A small-molecule ligand and the protein it binds are described below.
Small molecule (SMILES): CC(=O)N[C@H]1[C@H](O[C@H]2[C@H](O)[C@@H](NC(C)=O)CO[C@@H]2CO)O[C@H](CO)[C@@H](O[C@@H]2O[C@H](CO[C@H]3O[C@H](CO)[C@@H](O)[C@H](O)[C@@H]3O)[C@@H](O)[C@H](O[C@H]3O[C@H](CO)[C@@H](O)[C@H](O)[C@@H]3O)[C@@H]2O)[C@@H]1O

Sequence of chain 1.E:
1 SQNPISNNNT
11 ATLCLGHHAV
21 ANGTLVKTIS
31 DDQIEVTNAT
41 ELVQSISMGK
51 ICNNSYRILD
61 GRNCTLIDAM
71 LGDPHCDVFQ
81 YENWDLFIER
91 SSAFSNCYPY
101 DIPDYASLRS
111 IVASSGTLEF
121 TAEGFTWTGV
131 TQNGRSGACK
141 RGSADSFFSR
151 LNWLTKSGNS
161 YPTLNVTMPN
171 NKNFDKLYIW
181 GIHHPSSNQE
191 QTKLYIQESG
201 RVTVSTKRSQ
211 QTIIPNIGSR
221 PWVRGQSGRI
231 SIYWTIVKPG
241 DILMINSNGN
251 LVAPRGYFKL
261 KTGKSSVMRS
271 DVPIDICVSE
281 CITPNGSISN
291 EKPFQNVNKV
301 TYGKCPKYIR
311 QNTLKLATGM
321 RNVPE

Sequence of chain 1.A:
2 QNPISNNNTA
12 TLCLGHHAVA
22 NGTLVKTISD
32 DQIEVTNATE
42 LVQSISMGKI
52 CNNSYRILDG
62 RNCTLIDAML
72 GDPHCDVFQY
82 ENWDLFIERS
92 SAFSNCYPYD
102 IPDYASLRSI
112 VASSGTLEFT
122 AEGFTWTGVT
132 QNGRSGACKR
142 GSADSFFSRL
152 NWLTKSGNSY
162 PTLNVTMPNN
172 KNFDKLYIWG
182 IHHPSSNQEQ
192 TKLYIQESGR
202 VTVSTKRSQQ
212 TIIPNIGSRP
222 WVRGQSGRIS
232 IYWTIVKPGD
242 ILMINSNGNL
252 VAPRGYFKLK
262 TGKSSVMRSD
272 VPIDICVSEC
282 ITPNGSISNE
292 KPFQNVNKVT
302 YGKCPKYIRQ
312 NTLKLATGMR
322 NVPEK

Binding-site contacts:
Ligand atom N2 contacts residue ASN165 of chain 1.A at 3.0 Å (h-bond).
Ligand atom C7 contacts residue ASN165 of chain 1.A at 3.4 Å.
Ligand atom C1 contacts residue SER219 of chain 1.E at 4.1 Å.
Ligand atom C5 contacts residue MET244 of chain 1.A at 4.2 Å (hydrophobic).
Ligand atom O3 contacts residue NAG1 of chain 1.T at 4.0 Å.
Ligand atom O4 contacts residue MET244 of chain 1.A at 4.4 Å.
Ligand atom C3 contacts residue TRP222 of chain 1.E at 4.5 Å (hydrophobic).
Ligand atom C8 contacts residue SER219 of chain 1.E at 3.2 Å.
Ligand atom O6 contacts residue TRP222 of chain 1.E at 3.6 Å.
Ligand atom N2 contacts residue TRP222 of chain 1.E at 4.5 Å.
Ligand atom O5 contacts residue ASN165 of chain 1.A at 2.3 Å (h-bond).
Ligand atom O3 contacts residue TRP222 of chain 1.E at 3.9 Å.
Ligand atom C8 contacts residue MET244 of chain 1.A at 3.9 Å (hydrophobic).
Ligand atom C3 contacts residue ASN165 of chain 1.A at 3.8 Å.
Ligand atom C7 contacts residue MET244 of chain 1.A at 4.0 Å (hydrophobic).
Ligand atom C7 contacts residue SER219 of chain 1.E at 3.5 Å.
Ligand atom N2 contacts residue SER219 of chain 1.E at 3.0 Å (h-bond).
Ligand atom C2 contacts residue TRP222 of chain 1.E at 4.1 Å (hydrophobic).
Ligand atom C7 contacts residue TRP222 of chain 1.E at 3.9 Å (hydrophobic).
Ligand atom C1 contacts residue ASN165 of chain 1.A at 1.4 Å.
Ligand atom O7 contacts residue PRO221 of chain 1.E at 3.6 Å.
Ligand atom C8 contacts residue THR167 of chain 1.A at 4.3 Å.
Ligand atom C4 contacts residue ASN165 of chain 1.A at 4.3 Å.
Ligand atom C5 contacts residue ASN165 of chain 1.A at 3.6 Å.
Ligand atom C8 contacts residue ILE242 of chain 1.A at 3.6 Å (hydrophobic).
Ligand atom C6 contacts residue THR167 of chain 1.A at 4.0 Å.
Ligand atom C2 contacts residue SER219 of chain 1.E at 4.1 Å.
Ligand atom C2 contacts residue ASN165 of chain 1.A at 2.6 Å.
Ligand atom O7 contacts residue TRP222 of chain 1.E at 2.8 Å (h-bond).
Ligand atom C3 contacts residue NAG1 of chain 1.T at 4.5 Å.
Ligand atom O7 contacts residue ASN165 of chain 1.A at 3.5 Å (h-bond).
Ligand atom O7 contacts residue ARG220 of chain 1.E at 4.3 Å.
Ligand atom O7 contacts residue MET244 of chain 1.A at 3.6 Å.